Binding-site contacts:
Ligand atom C09 contacts residue LEU49 of chain 1.B at 3.5 Å (hydrophobic).
Ligand atom O11 contacts residue ALA46 of chain 1.B at 3.8 Å.
Ligand atom O21 contacts residue GLU169 of chain 1.B at 3.8 Å.
Ligand atom C32 contacts residue GLU169 of chain 1.B at 3.5 Å.
Ligand atom O01 contacts residue GLU169 of chain 1.B at 3.1 Å (salt-bridge).
Ligand atom N08 contacts residue LEU49 of chain 1.B at 3.7 Å.
Ligand atom C23 contacts residue LEU49 of chain 1.B at 3.8 Å (hydrophobic).
Ligand atom C19 contacts residue GLN192 of chain 1.B at 3.5 Å.
Ligand atom N36 contacts residue HIS166 of chain 1.B at 3.3 Å (h-bond).
Ligand atom C25 contacts residue LYS191 of chain 1.B at 3.7 Å.
Ligand atom O11 contacts residue LEU49 of chain 1.B at 3.1 Å.
Ligand atom N36 contacts residue MET168 of chain 1.B at 3.5 Å.
Ligand atom C26 contacts residue MET168 of chain 1.B at 3.7 Å (hydrophobic).
Ligand atom C27 contacts residue CYS148 of chain 1.B at 3.5 Å (hydrophobic).
Ligand atom N28 contacts residue CYS148 of chain 1.B at 3.7 Å.
Ligand atom C33 contacts residue GLU169 of chain 1.B at 3.1 Å.
Ligand atom N36 contacts residue CYS148 of chain 1.B at 3.3 Å (h-bond).
Ligand atom N08 contacts residue MET25 of chain 1.B at 3.1 Å (h-bond).
Ligand atom C12 contacts residue LEU49 of chain 1.B at 3.6 Å (hydrophobic).
Ligand atom C09 contacts residue MET25 of chain 1.B at 3.8 Å (hydrophobic).
Ligand atom N35 contacts residue GLU169 of chain 1.B at 3.6 Å.
Ligand atom O01 contacts residue MET168 of chain 1.B at 3.1 Å.
Ligand atom S24 contacts residue LYS191 of chain 1.B at 3.6 Å.
Ligand atom C32 contacts residue PHE143 of chain 1.B at 3.7 Å (hydrophobic).
Ligand atom N36 contacts residue GLU169 of chain 1.B at 3.6 Å.
Ligand atom C33 contacts residue PHE143 of chain 1.B at 3.0 Å (hydrophobic).
Ligand atom N35 contacts residue HIS166 of chain 1.B at 2.9 Å (h-bond).
Ligand atom C05 contacts residue HIS41 of chain 1.B at 3.6 Å.
Ligand atom S24 contacts residue ASP190 of chain 1.B at 3.6 Å.
Ligand atom C20 contacts residue GLN192 of chain 1.B at 3.2 Å.
Ligand atom C34 contacts residue GLU169 of chain 1.B at 3.6 Å.
Ligand atom S24 contacts residue LEU49 of chain 1.B at 3.6 Å.
Ligand atom C10 contacts residue ALA46 of chain 1.B at 3.5 Å (hydrophobic).
Ligand atom C06 contacts residue HIS41 of chain 1.B at 3.5 Å.
Ligand atom C07 contacts residue LEU49 of chain 1.B at 3.4 Å (hydrophobic).
Ligand atom C06 contacts residue LEU49 of chain 1.B at 3.6 Å (hydrophobic).
Ligand atom C25 contacts residue ASP190 of chain 1.B at 3.3 Å.
Ligand atom C33 contacts residue LEU144 of chain 1.B at 3.8 Å (hydrophobic).
Ligand atom C10 contacts residue MET25 of chain 1.B at 3.6 Å (hydrophobic).
Ligand atom C34 contacts residue LEU144 of chain 1.B at 3.7 Å (hydrophobic).

Sequence of chain 1.A:
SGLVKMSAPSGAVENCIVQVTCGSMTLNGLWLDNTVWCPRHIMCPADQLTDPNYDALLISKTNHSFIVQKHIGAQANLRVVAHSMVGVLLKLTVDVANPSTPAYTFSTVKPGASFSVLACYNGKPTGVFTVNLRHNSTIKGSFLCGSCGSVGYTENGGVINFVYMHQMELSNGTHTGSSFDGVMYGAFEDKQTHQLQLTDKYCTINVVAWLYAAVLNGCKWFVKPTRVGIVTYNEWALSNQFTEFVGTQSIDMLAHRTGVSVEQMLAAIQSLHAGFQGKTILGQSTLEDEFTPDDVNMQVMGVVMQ

The small molecule below binds the protein below.
Small molecule (SMILES): CC(=O)Nc1ccc(N(C(=O)Cn2nnc3ccccc32)[C@@H](C(=O)NC(C)(C)C)c2ccsc2)cc1

Sequence of chain 1.B:
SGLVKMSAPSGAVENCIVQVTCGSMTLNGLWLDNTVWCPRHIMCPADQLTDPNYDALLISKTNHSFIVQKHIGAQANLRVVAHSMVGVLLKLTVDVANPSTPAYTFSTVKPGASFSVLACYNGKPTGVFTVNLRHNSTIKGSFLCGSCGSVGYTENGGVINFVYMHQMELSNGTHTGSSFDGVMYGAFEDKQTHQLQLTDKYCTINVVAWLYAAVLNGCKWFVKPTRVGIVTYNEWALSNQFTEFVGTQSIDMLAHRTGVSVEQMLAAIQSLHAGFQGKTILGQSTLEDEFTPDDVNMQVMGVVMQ